Binding-site contacts:
Ligand atom O2' contacts residue GLY218 of chain 1.B at 3.5 Å.
Ligand atom N1 contacts residue TRP217 of chain 1.B at 3.6 Å.
Ligand atom O2' contacts residue GLU222 of chain 1.B at 2.9 Å (salt-bridge).
Ligand atom O4D contacts residue THR262 of chain 1.B at 3.6 Å (h-bond).
Ligand atom O2A contacts residue THR188 of chain 1.B at 3.5 Å (h-bond).
Ligand atom O5D contacts residue THR188 of chain 1.B at 2.8 Å (h-bond).
Ligand atom C2' contacts residue THR262 of chain 1.B at 3.6 Å.
Ligand atom C4D contacts residue THR262 of chain 1.B at 3.5 Å.
Ligand atom O3D contacts residue THR187 of chain 1.B at 3.2 Å (h-bond).
Ligand atom O2A contacts residue THR187 of chain 1.B at 2.8 Å (h-bond).
Ligand atom O3' contacts residue HIS266 of chain 1.B at 2.9 Å (h-bond).
Ligand atom O6' contacts residue LYS192 of chain 1.B at 3.0 Å (salt-bridge).
Ligand atom O3B contacts residue THR262 of chain 1.B at 3.5 Å.
Ligand atom N6 contacts residue MET242 of chain 1.B at 3.6 Å.
Ligand atom C2' contacts residue ASP261 of chain 1.B at 3.4 Å.
Ligand atom O3B contacts residue GLY263 of chain 1.B at 3.6 Å.
Ligand atom O3' contacts residue ASP261 of chain 1.B at 2.8 Å (salt-bridge).
Ligand atom N3 contacts residue TRP217 of chain 1.B at 3.5 Å.
Ligand atom O2B contacts residue GLY263 of chain 1.B at 2.8 Å (h-bond).
Ligand atom PA contacts residue THR188 of chain 1.B at 3.2 Å.
Ligand atom C3D contacts residue GLU222 of chain 1.B at 3.5 Å.
Ligand atom O3D contacts residue GLU222 of chain 1.B at 2.5 Å (salt-bridge).
Ligand atom C4' contacts residue ASP261 of chain 1.B at 3.5 Å.
Ligand atom N3 contacts residue GLY218 of chain 1.B at 3.4 Å (h-bond).
Ligand atom C2 contacts residue LEU264 of chain 1.B at 3.6 Å (hydrophobic).
Ligand atom O1A contacts residue THR188 of chain 1.B at 2.6 Å (h-bond).
Ligand atom O3D contacts residue ALA186 of chain 1.B at 3.4 Å.
Ligand atom C2 contacts residue GLY218 of chain 1.B at 3.6 Å.
Ligand atom C3' contacts residue ASP261 of chain 1.B at 3.7 Å.
Ligand atom F contacts residue GLY263 of chain 1.B at 3.1 Å.
Ligand atom O2B contacts residue THR262 of chain 1.B at 3.5 Å (h-bond).
Ligand atom F contacts residue THR262 of chain 1.B at 3.0 Å.
Ligand atom N3 contacts residue LEU264 of chain 1.B at 3.4 Å.
Ligand atom C2 contacts residue TRP217 of chain 1.B at 3.1 Å (hydrophobic).
Ligand atom O3B contacts residue LYS192 of chain 1.B at 3.6 Å.
Ligand atom O2A contacts residue THR262 of chain 1.B at 2.9 Å (h-bond).
Ligand atom PA contacts residue THR262 of chain 1.B at 3.7 Å.
Ligand atom O5' contacts residue LYS192 of chain 1.B at 3.0 Å (salt-bridge).
Ligand atom F contacts residue HIS266 of chain 1.B at 3.0 Å.
Ligand atom O2A contacts residue LYS192 of chain 1.B at 3.6 Å.

A protein and the small-molecule ligand that binds it are described below.
Small molecule (SMILES): Nc1ncnc2c1ncn2[C@@H]1O[C@H](CO[P](=O)(O)O[P](=O)(O)O[C@@H]2O[C@H]([C@@H](O)CO)[C@@H](O)[C@H](O)[C@H]2F)[C@@H](O)[C@H]1O

Sequence of chain 1.B:
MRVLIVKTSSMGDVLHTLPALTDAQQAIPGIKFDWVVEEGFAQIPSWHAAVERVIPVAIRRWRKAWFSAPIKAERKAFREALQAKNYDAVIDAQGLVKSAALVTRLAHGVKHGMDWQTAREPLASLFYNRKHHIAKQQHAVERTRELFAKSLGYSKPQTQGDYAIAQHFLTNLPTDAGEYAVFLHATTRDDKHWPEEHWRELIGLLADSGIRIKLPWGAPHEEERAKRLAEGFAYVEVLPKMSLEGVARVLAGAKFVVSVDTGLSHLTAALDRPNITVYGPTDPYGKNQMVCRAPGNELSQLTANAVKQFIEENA